Sequence of chain 2.D:
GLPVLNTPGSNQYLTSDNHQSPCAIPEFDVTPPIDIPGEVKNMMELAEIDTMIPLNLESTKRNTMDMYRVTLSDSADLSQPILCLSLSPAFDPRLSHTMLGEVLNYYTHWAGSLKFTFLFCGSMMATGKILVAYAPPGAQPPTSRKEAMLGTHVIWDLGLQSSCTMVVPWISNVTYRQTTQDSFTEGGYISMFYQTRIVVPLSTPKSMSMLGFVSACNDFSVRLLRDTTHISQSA

Sequence of chain 1.D:
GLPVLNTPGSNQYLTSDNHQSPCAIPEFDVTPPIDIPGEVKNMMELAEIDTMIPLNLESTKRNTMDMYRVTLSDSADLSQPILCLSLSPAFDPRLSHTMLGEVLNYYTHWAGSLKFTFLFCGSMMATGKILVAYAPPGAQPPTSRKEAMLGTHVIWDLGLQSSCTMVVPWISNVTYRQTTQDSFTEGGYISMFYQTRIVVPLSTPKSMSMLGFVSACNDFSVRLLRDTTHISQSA

A protein and the small-molecule ligand that binds it are described below.
Small molecule (SMILES): CCOC(=O)c1ccc(OCCCC2CCN(c3ccc(C)nn3)CC2)cc1

Binding-site contacts:
Ligand atom C7 contacts residue TYR157 of chain 1.B at 3.5 Å (hydrophobic).
Ligand atom C7 contacts residue VAL194 of chain 1.B at 3.6 Å (hydrophobic).
Ligand atom C22 contacts residue TYR110 of chain 1.B at 3.3 Å (hydrophobic).
Ligand atom C12 contacts residue PHE236 of chain 1.B at 3.7 Å (hydrophobic).
Ligand atom C13 contacts residue PHE236 of chain 1.B at 3.8 Å (hydrophobic).
Ligand atom C10 contacts residue ILE108 of chain 1.B at 3.5 Å (hydrophobic).
Ligand atom C8 contacts residue TYR157 of chain 1.B at 3.4 Å (hydrophobic).
Ligand atom O24 contacts residue THR109 of chain 1.B at 3.6 Å.
Ligand atom N3 contacts residue ILE192 of chain 1.B at 3.7 Å.
Ligand atom C3 contacts residue PRO179 of chain 1.B at 3.6 Å (hydrophobic).
Ligand atom O23 contacts residue TYR110 of chain 1.B at 3.5 Å.
Ligand atom C21 contacts residue TYR203 of chain 1.B at 3.7 Å (hydrophobic).
Ligand atom C3 contacts residue TYR157 of chain 1.B at 3.4 Å (hydrophobic).
Ligand atom C19 contacts residue PHE236 of chain 1.B at 3.6 Å (hydrophobic).
Ligand atom C22 contacts residue PHE236 of chain 1.B at 3.3 Å (hydrophobic).
Ligand atom C10 contacts residue PHE132 of chain 1.B at 3.7 Å (hydrophobic).
Ligand atom N4 contacts residue ILE192 of chain 1.B at 3.6 Å.
Ligand atom O15 contacts residue MET130 of chain 1.B at 3.8 Å.
Ligand atom C3 contacts residue ALA24 of chain 1.D at 3.6 Å (hydrophobic).
Ligand atom C25 contacts residue THR109 of chain 1.B at 3.2 Å.
Ligand atom C16 contacts residue MET130 of chain 1.B at 3.8 Å (hydrophobic).
Ligand atom C17 contacts residue MET130 of chain 1.B at 3.7 Å (hydrophobic).
Ligand atom N6 contacts residue VAL194 of chain 1.B at 3.6 Å.
Ligand atom C18 contacts residue TYR110 of chain 1.B at 3.8 Å (hydrophobic).
Ligand atom C9 contacts residue VAL194 of chain 1.B at 3.8 Å (hydrophobic).
Ligand atom C7 contacts residue ILE25 of chain 1.D at 3.8 Å (hydrophobic).
Ligand atom O24 contacts residue PHE236 of chain 1.B at 3.9 Å.
Ligand atom C1 contacts residue ILE181 of chain 1.B at 3.5 Å (hydrophobic).
Ligand atom N4 contacts residue LEU239 of chain 1.B at 3.6 Å.
Ligand atom C19 contacts residue TYR110 of chain 1.B at 3.8 Å (hydrophobic).
Ligand atom C4 contacts residue TYR157 of chain 1.B at 3.5 Å (hydrophobic).
Ligand atom C4 contacts residue ALA24 of chain 1.D at 3.9 Å (hydrophobic).
Ligand atom C8 contacts residue VAL194 of chain 1.B at 3.8 Å (hydrophobic).
Ligand atom O23 contacts residue PHE236 of chain 1.B at 3.3 Å.
Ligand atom C20 contacts residue PHE236 of chain 1.B at 3.4 Å (hydrophobic).
Ligand atom C1 contacts residue ILE155 of chain 1.B at 3.8 Å (hydrophobic).
Ligand atom N3 contacts residue LEU239 of chain 1.B at 3.8 Å.
Ligand atom C13 contacts residue ILE108 of chain 1.B at 3.6 Å (hydrophobic).
Ligand atom O24 contacts residue TYR110 of chain 1.B at 3.3 Å.
Ligand atom C11 contacts residue PHE132 of chain 1.B at 3.5 Å (hydrophobic).

Sequence of chain 1.B:
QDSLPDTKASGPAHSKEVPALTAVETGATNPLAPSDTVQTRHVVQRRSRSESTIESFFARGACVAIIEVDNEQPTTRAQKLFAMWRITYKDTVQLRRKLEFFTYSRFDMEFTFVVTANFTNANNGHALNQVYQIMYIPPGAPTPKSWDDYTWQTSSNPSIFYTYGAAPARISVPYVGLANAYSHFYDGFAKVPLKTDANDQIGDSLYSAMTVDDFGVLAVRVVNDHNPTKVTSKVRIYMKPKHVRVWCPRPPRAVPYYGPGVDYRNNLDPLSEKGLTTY